Binding-site contacts:
Ligand atom N contacts residue GLU79 of chain 1.B at 3.5 Å (salt-bridge).
Ligand atom C14 contacts residue VAL152 of chain 1.B at 3.4 Å (hydrophobic).
Ligand atom O1 contacts residue GLU79 of chain 1.B at 4.0 Å.
Ligand atom C9 contacts residue ASP35 of chain 1.B at 4.0 Å.
Ligand atom C1 contacts residue GLN83 of chain 1.B at 3.9 Å.
Ligand atom C12 contacts residue TYR156 of chain 1.B at 3.9 Å (hydrophobic).
Ligand atom C2 contacts residue GLN83 of chain 1.B at 3.9 Å.
Ligand atom C20 contacts residue TYR156 of chain 1.B at 4.1 Å (hydrophobic).
Ligand atom C19 contacts residue TYR56 of chain 1.B at 3.7 Å (hydrophobic).
Ligand atom C2 contacts residue THR113 of chain 1.B at 3.9 Å.
Ligand atom O contacts residue VAL152 of chain 1.B at 3.2 Å (h-bond).
Ligand atom C4 contacts residue ASP35 of chain 1.B at 4.2 Å.
Ligand atom C19 contacts residue VAL152 of chain 1.B at 3.6 Å (hydrophobic).
Ligand atom C15 contacts residue VAL152 of chain 1.B at 3.9 Å (hydrophobic).
Ligand atom C11 contacts residue ASP35 of chain 1.B at 3.2 Å.
Ligand atom C7 contacts residue TYR153 of chain 1.B at 3.4 Å (hydrophobic).
Ligand atom C10 contacts residue ASP35 of chain 1.B at 3.9 Å.
Ligand atom C20 contacts residue ASP35 of chain 1.B at 3.7 Å.
Ligand atom O1 contacts residue PHE75 of chain 1.B at 3.9 Å.
Ligand atom C18 contacts residue ILE30 of chain 1.B at 3.5 Å (hydrophobic).
Ligand atom C1 contacts residue GLU79 of chain 1.B at 3.9 Å.
Ligand atom C12 contacts residue ILE30 of chain 1.B at 4.1 Å (hydrophobic).
Ligand atom C6 contacts residue ASP35 of chain 1.B at 4.1 Å.
Ligand atom C9 contacts residue TYR153 of chain 1.B at 3.5 Å (hydrophobic).
Ligand atom C3 contacts residue HIS27 of chain 1.B at 4.0 Å.
Ligand atom C8 contacts residue ASP35 of chain 1.B at 3.5 Å.
Ligand atom C8 contacts residue TYR153 of chain 1.B at 3.8 Å (hydrophobic).
Ligand atom C7 contacts residue ASP35 of chain 1.B at 3.7 Å.
Ligand atom N1 contacts residue ASP35 of chain 1.B at 3.3 Å (salt-bridge).
Ligand atom C contacts residue GLU79 of chain 1.B at 3.6 Å.
Ligand atom O1 contacts residue GLN83 of chain 1.B at 3.0 Å (h-bond).
Ligand atom C contacts residue LEU76 of chain 1.B at 3.7 Å (hydrophobic).
Ligand atom C11 contacts residue LEU65 of chain 1.B at 4.1 Å (hydrophobic).
Ligand atom C11 contacts residue TYR56 of chain 1.B at 3.9 Å (hydrophobic).
Ligand atom O contacts residue TYR156 of chain 1.B at 2.9 Å.
Ligand atom C1 contacts residue THR116 of chain 1.B at 4.0 Å.
Ligand atom C2 contacts residue THR116 of chain 1.B at 3.8 Å.
Ligand atom O1 contacts residue THR116 of chain 1.B at 3.9 Å.
Ligand atom C contacts residue PHE75 of chain 1.B at 3.8 Å (hydrophobic).
Ligand atom C5 contacts residue GLU79 of chain 1.B at 3.7 Å.

Sequence of chain 1.B:
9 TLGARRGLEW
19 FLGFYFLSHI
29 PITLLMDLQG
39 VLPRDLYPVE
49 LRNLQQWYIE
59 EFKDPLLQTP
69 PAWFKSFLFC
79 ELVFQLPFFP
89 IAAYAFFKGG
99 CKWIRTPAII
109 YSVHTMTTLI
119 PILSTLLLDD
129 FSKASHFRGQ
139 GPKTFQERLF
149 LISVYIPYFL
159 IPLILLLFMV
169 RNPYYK

A protein and the small-molecule ligand that binds it are described below.
Small molecule (SMILES): CN1C(=O)CCc2cc(CNC(C)(C)[C@@H](O)c3ccccc3)ccc21